Sequence of chain 1.B:
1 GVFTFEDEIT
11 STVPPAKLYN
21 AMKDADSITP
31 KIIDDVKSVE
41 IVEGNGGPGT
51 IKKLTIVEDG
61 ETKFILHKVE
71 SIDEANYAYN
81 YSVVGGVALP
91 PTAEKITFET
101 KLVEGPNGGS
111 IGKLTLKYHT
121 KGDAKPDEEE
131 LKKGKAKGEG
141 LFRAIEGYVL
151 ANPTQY

The small molecule below binds the protein below.
Small molecule (SMILES): O=C(O)/C=C/c1ccc(O)c(O)c1

Binding-site contacts:
Ligand atom C5' contacts residue THR29 of chain 1.B at 3.2 Å.
Ligand atom C3' contacts residue HIS67 of chain 1.B at 3.6 Å.
Ligand atom C2' contacts residue LEU141 of chain 1.B at 4.1 Å (hydrophobic).
Ligand atom C2' contacts residue HIS67 of chain 1.B at 4.0 Å.
Ligand atom C4' contacts residue HIS67 of chain 1.B at 4.1 Å.
Ligand atom O3' contacts residue HIS67 of chain 1.B at 3.5 Å.
Ligand atom C5' contacts residue LEU54 of chain 1.B at 3.8 Å (hydrophobic).
Ligand atom C3' contacts residue TYR81 of chain 1.B at 3.9 Å (hydrophobic).
Ligand atom O2 contacts residue VAL36 of chain 1.B at 3.8 Å.
Ligand atom C2' contacts residue TYR81 of chain 1.B at 3.7 Å (hydrophobic).
Ligand atom O4' contacts residue LEU141 of chain 1.B at 4.5 Å.
Ligand atom C6' contacts residue THR29 of chain 1.B at 3.8 Å.
Ligand atom C5' contacts residue LEU141 of chain 1.B at 4.4 Å (hydrophobic).
Ligand atom C3 contacts residue LYS137 of chain 1.B at 4.1 Å.
Ligand atom C4' contacts residue LEU141 of chain 1.B at 4.0 Å (hydrophobic).
Ligand atom O4' contacts residue ASP26 of chain 1.B at 3.9 Å.
Ligand atom O2 contacts residue ILE56 of chain 1.B at 4.5 Å.
Ligand atom C1' contacts residue LEU54 of chain 1.B at 4.3 Å (hydrophobic).
Ligand atom O4' contacts residue ALA25 of chain 1.B at 4.2 Å.
Ligand atom C3' contacts residue LEU141 of chain 1.B at 3.9 Å (hydrophobic).
Ligand atom O4' contacts residue THR29 of chain 1.B at 4.5 Å.
Ligand atom C1 contacts residue LYS137 of chain 1.B at 3.9 Å.
Ligand atom O2 contacts residue LYS137 of chain 1.B at 4.4 Å.
Ligand atom O1 contacts residue LYS137 of chain 1.B at 3.1 Å.
Ligand atom O3' contacts residue TYR81 of chain 1.B at 3.1 Å.
Ligand atom C1 contacts residue VAL36 of chain 1.B at 4.2 Å (hydrophobic).
Ligand atom C4' contacts residue THR29 of chain 1.B at 4.2 Å.
Ligand atom O2 contacts residue ILE33 of chain 1.B at 4.4 Å.
Ligand atom O4' contacts residue HIS67 of chain 1.B at 4.4 Å.
Ligand atom C2 contacts residue VAL36 of chain 1.B at 3.7 Å (hydrophobic).
Ligand atom C2 contacts residue ILE33 of chain 1.B at 4.5 Å (hydrophobic).
Ligand atom C6' contacts residue LEU54 of chain 1.B at 3.8 Å (hydrophobic).
Ligand atom C4' contacts residue LEU54 of chain 1.B at 4.3 Å (hydrophobic).
Ligand atom C6' contacts residue VAL36 of chain 1.B at 4.4 Å (hydrophobic).
Ligand atom O3' contacts residue LEU141 of chain 1.B at 3.8 Å.